Sequence of chain 3.A:
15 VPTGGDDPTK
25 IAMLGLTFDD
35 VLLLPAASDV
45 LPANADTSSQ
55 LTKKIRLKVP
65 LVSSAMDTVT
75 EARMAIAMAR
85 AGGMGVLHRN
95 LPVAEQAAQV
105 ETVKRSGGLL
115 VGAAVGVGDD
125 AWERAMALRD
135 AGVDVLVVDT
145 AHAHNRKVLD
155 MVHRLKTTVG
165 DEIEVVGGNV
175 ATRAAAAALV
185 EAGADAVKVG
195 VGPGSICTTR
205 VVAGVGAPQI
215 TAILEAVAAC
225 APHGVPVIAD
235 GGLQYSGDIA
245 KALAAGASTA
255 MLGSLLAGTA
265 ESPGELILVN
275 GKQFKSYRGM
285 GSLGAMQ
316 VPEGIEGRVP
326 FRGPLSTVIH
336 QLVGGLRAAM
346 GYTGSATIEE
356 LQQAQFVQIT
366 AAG

Binding-site contacts:
Ligand atom C7 contacts residue TYR347 of chain 2.A at 3.8 Å (hydrophobic).
Ligand atom C2 contacts residue THR144 of chain 3.A at 4.2 Å.
Ligand atom N1 contacts residue ASN173 of chain 3.A at 3.4 Å (h-bond).
Ligand atom C11 contacts residue ALA145 of chain 3.A at 4.2 Å (hydrophobic).
Ligand atom N1 contacts residue GLY194 of chain 3.A at 3.3 Å (h-bond).
Ligand atom C4 contacts residue IMP1 of chain 3.B at 3.4 Å.
Ligand atom C8 contacts residue IMP1 of chain 3.B at 3.9 Å.
Ligand atom C2 contacts residue ASN173 of chain 3.A at 3.5 Å.
Ligand atom C7 contacts residue IMP1 of chain 3.B at 3.4 Å.
Ligand atom C8 contacts residue THR203 of chain 3.A at 4.0 Å.
Ligand atom C8 contacts residue ALA145 of chain 3.A at 3.7 Å (hydrophobic).
Ligand atom BR contacts residue GLY285 of chain 3.A at 3.8 Å.
Ligand atom C6 contacts residue ALA145 of chain 3.A at 3.7 Å (hydrophobic).
Ligand atom C7 contacts residue ALA145 of chain 3.A at 3.5 Å (hydrophobic).
Ligand atom C11 contacts residue IMP1 of chain 3.B at 4.2 Å.
Ligand atom C9 contacts residue GLY285 of chain 3.A at 4.3 Å.
Ligand atom C9 contacts residue GLU318 of chain 3.A at 4.2 Å.
Ligand atom N3 contacts residue IMP1 of chain 3.B at 3.8 Å.
Ligand atom N3 contacts residue ALA145 of chain 3.A at 4.4 Å.
Ligand atom C2 contacts residue IMP1 of chain 3.B at 2.9 Å.
Ligand atom C6 contacts residue IMP1 of chain 3.B at 3.6 Å.
Ligand atom C7 contacts residue THR203 of chain 3.A at 4.0 Å.
Ligand atom C10 contacts residue GLY285 of chain 3.A at 4.2 Å.
Ligand atom C5 contacts residue GLY194 of chain 3.A at 4.1 Å.
Ligand atom C10 contacts residue IMP1 of chain 3.B at 4.3 Å.
Ligand atom C8 contacts residue GLU318 of chain 3.A at 3.6 Å.
Ligand atom N1 contacts residue IMP1 of chain 3.B at 3.3 Å (h-bond).
Ligand atom C2 contacts residue ASP234 of chain 3.A at 4.5 Å.
Ligand atom C9 contacts residue IMP1 of chain 3.B at 4.2 Å.
Ligand atom C10 contacts residue ALA145 of chain 3.A at 4.4 Å (hydrophobic).
Ligand atom C4 contacts residue ALA145 of chain 3.A at 4.0 Å (hydrophobic).
Ligand atom N3 contacts residue THR144 of chain 3.A at 4.2 Å.
Ligand atom C7 contacts residue GLU318 of chain 3.A at 4.4 Å.
Ligand atom C5 contacts residue ALA145 of chain 3.A at 4.3 Å (hydrophobic).
Ligand atom C8 contacts residue TYR347 of chain 2.A at 3.6 Å (hydrophobic).
Ligand atom C9 contacts residue ALA145 of chain 3.A at 4.2 Å (hydrophobic).
Ligand atom C2 contacts residue GLY194 of chain 3.A at 4.4 Å.
Ligand atom BR contacts residue GLU318 of chain 3.A at 3.7 Å.
Ligand atom C5 contacts residue IMP1 of chain 3.B at 3.3 Å.

The protein below binds the small molecule below.
Small molecule (SMILES): Brc1ccc(-c2c[nH]cn2)cc1

Sequence of chain 2.A:
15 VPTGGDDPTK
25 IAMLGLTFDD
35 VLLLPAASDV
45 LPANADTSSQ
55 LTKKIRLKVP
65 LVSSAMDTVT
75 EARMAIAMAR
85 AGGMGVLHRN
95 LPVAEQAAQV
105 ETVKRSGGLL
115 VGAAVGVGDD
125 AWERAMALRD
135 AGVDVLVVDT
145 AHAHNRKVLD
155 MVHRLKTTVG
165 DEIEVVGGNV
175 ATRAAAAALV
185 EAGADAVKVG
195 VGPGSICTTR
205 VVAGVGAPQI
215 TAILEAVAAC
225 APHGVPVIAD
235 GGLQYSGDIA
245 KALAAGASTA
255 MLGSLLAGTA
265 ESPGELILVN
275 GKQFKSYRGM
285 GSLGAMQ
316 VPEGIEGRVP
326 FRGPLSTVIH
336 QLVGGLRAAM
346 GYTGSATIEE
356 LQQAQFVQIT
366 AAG